This small molecule binds to this protein.
Small molecule (SMILES): C/C(=C\C(=O)O)C(=O)O

Sequence of chain 1.A:
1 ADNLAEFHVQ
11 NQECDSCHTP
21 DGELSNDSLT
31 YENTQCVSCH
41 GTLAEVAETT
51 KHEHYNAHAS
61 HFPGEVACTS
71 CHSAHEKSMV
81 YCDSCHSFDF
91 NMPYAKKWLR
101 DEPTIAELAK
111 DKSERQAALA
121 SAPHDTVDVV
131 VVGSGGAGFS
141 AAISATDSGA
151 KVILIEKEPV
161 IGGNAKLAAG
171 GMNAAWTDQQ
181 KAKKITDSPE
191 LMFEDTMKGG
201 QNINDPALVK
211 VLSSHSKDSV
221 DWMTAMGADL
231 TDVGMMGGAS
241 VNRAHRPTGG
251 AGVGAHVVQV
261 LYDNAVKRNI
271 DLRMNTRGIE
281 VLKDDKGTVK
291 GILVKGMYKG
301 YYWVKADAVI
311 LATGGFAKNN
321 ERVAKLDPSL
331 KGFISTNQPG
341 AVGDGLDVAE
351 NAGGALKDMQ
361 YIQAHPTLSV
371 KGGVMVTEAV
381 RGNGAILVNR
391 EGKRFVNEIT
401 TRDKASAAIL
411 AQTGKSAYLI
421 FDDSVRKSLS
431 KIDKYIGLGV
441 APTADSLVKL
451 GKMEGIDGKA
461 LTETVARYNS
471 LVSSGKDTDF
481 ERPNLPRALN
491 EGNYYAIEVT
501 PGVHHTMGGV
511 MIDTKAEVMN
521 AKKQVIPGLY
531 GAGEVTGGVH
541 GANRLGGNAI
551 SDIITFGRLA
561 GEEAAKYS

Binding-site contacts:
Ligand atom C4 contacts residue GLY547 of chain 1.A at 3.5 Å.
Ligand atom C2 contacts residue MET375 of chain 1.A at 3.5 Å (hydrophobic).
Ligand atom O2 contacts residue GLY170 of chain 1.A at 2.9 Å (h-bond).
Ligand atom C5 contacts residue ARG544 of chain 1.A at 3.6 Å.
Ligand atom O1 contacts residue THR377 of chain 1.A at 3.4 Å.
Ligand atom C5 contacts residue FAD1 of chain 1.G at 3.2 Å.
Ligand atom C1 contacts residue MET375 of chain 1.A at 3.7 Å (hydrophobic).
Ligand atom C4 contacts residue GLY546 of chain 1.A at 4.0 Å.
Ligand atom C3 contacts residue FAD1 of chain 1.G at 3.2 Å.
Ligand atom O4 contacts residue GLY547 of chain 1.A at 2.9 Å (h-bond).
Ligand atom C5 contacts residue HIS504 of chain 1.A at 4.0 Å.
Ligand atom O2 contacts residue ALA169 of chain 1.A at 3.6 Å.
Ligand atom O1 contacts residue ARG402 of chain 1.A at 3.3 Å (salt-bridge).
Ligand atom O4 contacts residue FAD1 of chain 1.G at 2.8 Å.
Ligand atom C1 contacts residue HIS365 of chain 1.A at 3.6 Å.
Ligand atom C4 contacts residue MET236 of chain 1.A at 3.7 Å (hydrophobic).
Ligand atom O1 contacts residue MET375 of chain 1.A at 3.9 Å.
Ligand atom C5 contacts residue GLY547 of chain 1.A at 3.9 Å.
Ligand atom O2 contacts residue THR377 of chain 1.A at 2.6 Å (h-bond).
Ligand atom O1 contacts residue HIS365 of chain 1.A at 2.7 Å (h-bond).
Ligand atom O4 contacts residue ARG402 of chain 1.A at 3.7 Å.
Ligand atom O3 contacts residue ARG402 of chain 1.A at 2.8 Å (salt-bridge).
Ligand atom C1 contacts residue ARG402 of chain 1.A at 3.7 Å.
Ligand atom C3 contacts residue ARG402 of chain 1.A at 3.0 Å.
Ligand atom O4 contacts residue GLY546 of chain 1.A at 3.4 Å.
Ligand atom O1 contacts residue GLU378 of chain 1.A at 2.8 Å (salt-bridge).
Ligand atom C1 contacts residue THR377 of chain 1.A at 3.4 Å.
Ligand atom C4 contacts residue FAD1 of chain 1.G at 3.2 Å.
Ligand atom C2 contacts residue ARG402 of chain 1.A at 3.2 Å.
Ligand atom O4 contacts residue ARG544 of chain 1.A at 2.8 Å (salt-bridge).
Ligand atom C4 contacts residue ARG402 of chain 1.A at 3.6 Å.
Ligand atom C2 contacts residue HIS365 of chain 1.A at 3.7 Å.
Ligand atom C1 contacts residue GLU378 of chain 1.A at 3.6 Å.
Ligand atom C5 contacts residue ARG402 of chain 1.A at 3.2 Å.
Ligand atom O2 contacts residue GLU378 of chain 1.A at 3.9 Å.
Ligand atom O2 contacts residue FAD1 of chain 1.G at 3.6 Å.
Ligand atom O3 contacts residue FAD1 of chain 1.G at 3.2 Å.
Ligand atom O3 contacts residue ARG544 of chain 1.A at 2.7 Å (salt-bridge).
Ligand atom O3 contacts residue HIS504 of chain 1.A at 2.8 Å (h-bond).
Ligand atom C2 contacts residue FAD1 of chain 1.G at 3.3 Å.